The protein below binds the small molecule below.
Small molecule (SMILES): CC(C)c1nc(-c2ccc(NC(=O)Nc3cccc(C(F)(F)F)c3)c3ccccc23)c2c(N)nccn12

Sequence of chain 1.B:
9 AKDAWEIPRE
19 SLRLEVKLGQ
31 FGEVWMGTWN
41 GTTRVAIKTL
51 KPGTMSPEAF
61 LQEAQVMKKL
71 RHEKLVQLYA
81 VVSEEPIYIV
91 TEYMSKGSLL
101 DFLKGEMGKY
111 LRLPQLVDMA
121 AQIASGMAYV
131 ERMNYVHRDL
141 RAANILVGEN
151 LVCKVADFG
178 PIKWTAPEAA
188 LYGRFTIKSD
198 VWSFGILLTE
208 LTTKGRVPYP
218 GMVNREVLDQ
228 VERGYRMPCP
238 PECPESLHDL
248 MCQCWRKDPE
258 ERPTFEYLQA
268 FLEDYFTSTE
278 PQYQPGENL

Binding-site contacts:
Ligand atom C21 contacts residue ILE47 of chain 1.B at 3.7 Å (hydrophobic).
Ligand atom N13 contacts residue ALA46 of chain 1.B at 3.3 Å.
Ligand atom C12 contacts residue LEU146 of chain 1.B at 3.6 Å (hydrophobic).
Ligand atom C15 contacts residue ASP157 of chain 1.B at 3.6 Å.
Ligand atom C01 contacts residue LEU26 of chain 1.B at 3.8 Å (hydrophobic).
Ligand atom F36 contacts residue LEU50 of chain 1.B at 3.2 Å.
Ligand atom N11 contacts residue MET94 of chain 1.B at 3.0 Å (h-bond).
Ligand atom N24 contacts residue MET67 of chain 1.B at 3.8 Å.
Ligand atom C22 contacts residue THR91 of chain 1.B at 3.4 Å.
Ligand atom C17 contacts residue LYS48 of chain 1.B at 3.6 Å.
Ligand atom C22 contacts residue ILE89 of chain 1.B at 3.2 Å (hydrophobic).
Ligand atom C16 contacts residue LYS48 of chain 1.B at 3.8 Å.
Ligand atom C10 contacts residue MET94 of chain 1.B at 3.3 Å (hydrophobic).
Ligand atom C06 contacts residue LEU146 of chain 1.B at 3.5 Å (hydrophobic).
Ligand atom F35 contacts residue LYS48 of chain 1.B at 3.5 Å.
Ligand atom N13 contacts residue THR91 of chain 1.B at 3.2 Å (h-bond).
Ligand atom C28 contacts residue ILE89 of chain 1.B at 3.8 Å (hydrophobic).
Ligand atom C21 contacts residue LYS48 of chain 1.B at 3.5 Å.
Ligand atom C25 contacts residue LYS48 of chain 1.B at 3.6 Å.
Ligand atom C21 contacts residue THR91 of chain 1.B at 3.5 Å.
Ligand atom C16 contacts residue ALA156 of chain 1.B at 3.8 Å (hydrophobic).
Ligand atom C22 contacts residue LYS48 of chain 1.B at 3.5 Å.
Ligand atom N13 contacts residue GLU92 of chain 1.B at 3.1 Å (salt-bridge).
Ligand atom C07 contacts residue LEU146 of chain 1.B at 3.4 Å (hydrophobic).
Ligand atom C21 contacts residue ALA46 of chain 1.B at 3.5 Å (hydrophobic).
Ligand atom O26 contacts residue LYS48 of chain 1.B at 2.5 Å (salt-bridge).
Ligand atom C30 contacts residue PHE60 of chain 1.B at 3.5 Å (hydrophobic).
Ligand atom C23 contacts residue THR91 of chain 1.B at 3.3 Å.
Ligand atom C18 contacts residue THR91 of chain 1.B at 3.8 Å.
Ligand atom N13 contacts residue LEU146 of chain 1.B at 3.8 Å.
Ligand atom C18 contacts residue LYS48 of chain 1.B at 3.8 Å.
Ligand atom O26 contacts residue ASP157 of chain 1.B at 3.8 Å.
Ligand atom C15 contacts residue LEU146 of chain 1.B at 3.6 Å (hydrophobic).
Ligand atom C12 contacts residue ALA46 of chain 1.B at 3.5 Å (hydrophobic).
Ligand atom C16 contacts residue ASP157 of chain 1.B at 3.4 Å.
Ligand atom C20 contacts residue ALA46 of chain 1.B at 3.7 Å (hydrophobic).
Ligand atom C20 contacts residue THR91 of chain 1.B at 3.7 Å.
Ligand atom C20 contacts residue VAL34 of chain 1.B at 3.7 Å (hydrophobic).
Ligand atom N27 contacts residue MET67 of chain 1.B at 3.5 Å (h-bond).
Ligand atom N11 contacts residue ALA46 of chain 1.B at 3.6 Å.